A protein and the small-molecule ligand that binds it are described below.
Small molecule (SMILES): CCc1sc2nc(N)[nH]c(=O)c2c1Sc1ccc(C(=O)N[C@@H](CCC(=O)O)C(=O)O)cc1

Sequence of chain 1.A:
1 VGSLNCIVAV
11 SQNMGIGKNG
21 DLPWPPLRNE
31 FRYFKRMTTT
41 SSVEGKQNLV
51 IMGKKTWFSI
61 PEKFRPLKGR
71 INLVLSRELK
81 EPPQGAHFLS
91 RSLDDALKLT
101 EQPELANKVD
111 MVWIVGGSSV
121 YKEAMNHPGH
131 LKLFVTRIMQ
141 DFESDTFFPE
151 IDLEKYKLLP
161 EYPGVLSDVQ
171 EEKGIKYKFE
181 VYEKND

Binding-site contacts:
Ligand atom N2 contacts residue THR136 of chain 1.A at 3.7 Å.
Ligand atom C13 contacts residue NDP1 of chain 1.C at 3.5 Å.
Ligand atom C2 contacts residue GLU30 of chain 1.A at 3.5 Å.
Ligand atom O6 contacts residue LEU22 of chain 1.A at 3.5 Å.
Ligand atom SAT contacts residue LEU22 of chain 1.A at 3.8 Å.
Ligand atom CAI contacts residue PHE31 of chain 1.A at 3.7 Å (hydrophobic).
Ligand atom C29 contacts residue VAL115 of chain 1.A at 3.8 Å (hydrophobic).
Ligand atom N2 contacts residue GLU30 of chain 1.A at 2.7 Å (salt-bridge).
Ligand atom C4 contacts residue NDP1 of chain 1.C at 3.4 Å.
Ligand atom OAG contacts residue LEU67 of chain 1.A at 3.7 Å.
Ligand atom OAD contacts residue ARG70 of chain 1.A at 2.9 Å (salt-bridge).
Ligand atom C4 contacts residue PHE34 of chain 1.A at 3.2 Å (hydrophobic).
Ligand atom N1 contacts residue ALA9 of chain 1.A at 3.5 Å.
Ligand atom C13 contacts residue THR56 of chain 1.A at 3.6 Å.
Ligand atom C3 contacts residue NDP1 of chain 1.C at 3.5 Å.
Ligand atom C13 contacts residue VAL115 of chain 1.A at 3.4 Å (hydrophobic).
Ligand atom S4 contacts residue PHE34 of chain 1.A at 3.2 Å.
Ligand atom CAL contacts residue PHE34 of chain 1.A at 3.5 Å (hydrophobic).
Ligand atom N1 contacts residue GLU30 of chain 1.A at 2.7 Å (salt-bridge).
Ligand atom CAW contacts residue LEU67 of chain 1.A at 3.7 Å (hydrophobic).
Ligand atom OAG contacts residue LYS35 of chain 1.A at 3.5 Å.
Ligand atom C2 contacts residue ALA9 of chain 1.A at 3.7 Å (hydrophobic).
Ligand atom CAL contacts residue PHE31 of chain 1.A at 3.7 Å (hydrophobic).
Ligand atom CAW contacts residue ARG70 of chain 1.A at 3.5 Å.
Ligand atom OAG contacts residue ARG70 of chain 1.A at 2.9 Å (salt-bridge).
Ligand atom OAE contacts residue PHE64 of chain 1.A at 3.5 Å.
Ligand atom O6 contacts residue GLU30 of chain 1.A at 3.7 Å.
Ligand atom O6 contacts residue PHE31 of chain 1.A at 3.4 Å.
Ligand atom C29 contacts residue THR56 of chain 1.A at 3.7 Å.
Ligand atom C1 contacts residue NDP1 of chain 1.C at 3.7 Å.
Ligand atom N2 contacts residue VAL8 of chain 1.A at 3.6 Å (h-bond).
Ligand atom N3 contacts residue ILE7 of chain 1.A at 3.8 Å.
Ligand atom C2 contacts residue VAL8 of chain 1.A at 3.8 Å (hydrophobic).
Ligand atom C5 contacts residue NDP1 of chain 1.C at 3.4 Å.
Ligand atom OAG contacts residue PHE34 of chain 1.A at 3.4 Å.
Ligand atom C6 contacts residue GLU30 of chain 1.A at 3.7 Å.
Ligand atom N3 contacts residue PHE34 of chain 1.A at 3.3 Å.
Ligand atom CAJ contacts residue PHE31 of chain 1.A at 3.7 Å (hydrophobic).
Ligand atom CAZ contacts residue PHE31 of chain 1.A at 3.5 Å (hydrophobic).
Ligand atom N3 contacts residue VAL8 of chain 1.A at 3.8 Å.